Binding-site contacts:
Ligand atom C4 contacts residue MET2 of chain 1.A at 3.6 Å (hydrophobic).
Ligand atom C1 contacts residue TYR36 of chain 1.A at 3.7 Å (hydrophobic).
Ligand atom C3 contacts residue TYR95 of chain 1.C at 3.2 Å (hydrophobic).
Ligand atom C7 contacts residue PRO1 of chain 1.A at 3.1 Å (hydrophobic).
Ligand atom C13 contacts residue TYR36 of chain 1.A at 3.8 Å (hydrophobic).
Ligand atom O14 contacts residue TYR36 of chain 1.A at 3.7 Å.
Ligand atom F20 contacts residue MET2 of chain 1.A at 3.3 Å.
Ligand atom O17 contacts residue PRO1 of chain 1.A at 2.6 Å (h-bond).
Ligand atom C4 contacts residue TYR95 of chain 1.C at 3.4 Å (hydrophobic).
Ligand atom O15 contacts residue TYR36 of chain 1.A at 3.7 Å.
Ligand atom C6 contacts residue HIS62 of chain 1.A at 3.8 Å.
Ligand atom C13 contacts residue TYR95 of chain 1.C at 3.4 Å (hydrophobic).
Ligand atom O14 contacts residue PHE113 of chain 1.A at 3.1 Å.
Ligand atom F21 contacts residue VAL106 of chain 1.A at 3.1 Å.
Ligand atom C12 contacts residue TYR36 of chain 1.A at 3.5 Å (hydrophobic).
Ligand atom C2 contacts residue MET2 of chain 1.A at 3.8 Å (hydrophobic).
Ligand atom C2 contacts residue PRO1 of chain 1.A at 2.4 Å (hydrophobic).
Ligand atom C16 contacts residue PHE113 of chain 1.A at 3.5 Å (hydrophobic).
Ligand atom C11 contacts residue TYR36 of chain 1.A at 3.6 Å (hydrophobic).
Ligand atom F20 contacts residue ASN97 of chain 1.C at 2.6 Å.
Ligand atom C12 contacts residue PHE113 of chain 1.A at 3.9 Å (hydrophobic).
Ligand atom F19 contacts residue VAL106 of chain 1.A at 3.6 Å.
Ligand atom F21 contacts residue ASN97 of chain 1.C at 2.1 Å.
Ligand atom F19 contacts residue ASN97 of chain 1.C at 2.6 Å.
Ligand atom O17 contacts residue SER63 of chain 1.A at 3.5 Å (h-bond).
Ligand atom C7 contacts residue SER63 of chain 1.A at 3.9 Å.
Ligand atom C18 contacts residue ASN97 of chain 1.C at 2.6 Å.
Ligand atom C8 contacts residue PRO1 of chain 1.A at 2.5 Å (hydrophobic).
Ligand atom C13 contacts residue PRO1 of chain 1.A at 3.7 Å (hydrophobic).
Ligand atom C16 contacts residue TYR36 of chain 1.A at 3.6 Å (hydrophobic).
Ligand atom C1 contacts residue PRO1 of chain 1.A at 1.5 Å (hydrophobic).
Ligand atom C3 contacts residue PRO1 of chain 1.A at 3.3 Å (hydrophobic).
Ligand atom F19 contacts residue TYR95 of chain 1.C at 3.8 Å.
Ligand atom F20 contacts residue HIS62 of chain 1.A at 3.1 Å.
Ligand atom C3 contacts residue MET2 of chain 1.A at 3.7 Å (hydrophobic).
Ligand atom F21 contacts residue MET101 of chain 1.A at 3.3 Å.
Ligand atom C10 contacts residue ILE64 of chain 1.A at 3.9 Å (hydrophobic).
Ligand atom O17 contacts residue ILE64 of chain 1.A at 3.4 Å (h-bond).
Ligand atom C7 contacts residue HIS62 of chain 1.A at 3.8 Å.
Ligand atom C9 contacts residue PRO1 of chain 1.A at 2.9 Å (hydrophobic).

Sequence of chain 1.A:
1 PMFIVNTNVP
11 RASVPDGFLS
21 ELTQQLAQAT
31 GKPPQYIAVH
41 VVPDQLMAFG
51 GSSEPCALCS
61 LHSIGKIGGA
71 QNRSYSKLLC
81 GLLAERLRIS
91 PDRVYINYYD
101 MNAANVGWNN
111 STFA

Sequence of chain 1.C:
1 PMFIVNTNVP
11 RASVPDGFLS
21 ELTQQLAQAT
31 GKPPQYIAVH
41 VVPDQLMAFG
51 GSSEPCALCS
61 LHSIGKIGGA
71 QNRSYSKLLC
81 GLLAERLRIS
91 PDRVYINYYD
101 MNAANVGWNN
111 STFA

This small molecule binds to this protein.
Small molecule (SMILES): Oc1cc2c(cc1Cc1ccc(C(F)(F)F)cc1)OCO2